Sequence of chain 1.E:
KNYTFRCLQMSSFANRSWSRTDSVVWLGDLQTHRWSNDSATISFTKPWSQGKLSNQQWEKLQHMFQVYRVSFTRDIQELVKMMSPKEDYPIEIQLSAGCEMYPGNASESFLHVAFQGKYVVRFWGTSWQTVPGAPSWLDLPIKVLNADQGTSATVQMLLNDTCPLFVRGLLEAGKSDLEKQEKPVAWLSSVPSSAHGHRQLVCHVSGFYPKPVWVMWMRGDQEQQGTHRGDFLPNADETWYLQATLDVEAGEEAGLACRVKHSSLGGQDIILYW

The small molecule below binds the protein below.
Small molecule (SMILES): CC(=O)N[C@H]1[C@H](O[C@H]2[C@H](O)[C@@H](NC(C)=O)CO[C@@H]2CO)O[C@H](CO)[C@@H](O)[C@@H]1O

Binding-site contacts:
Ligand atom C7 contacts residue ARG25 of chain 1.E at 3.8 Å.
Ligand atom C7 contacts residue ASN42 of chain 1.E at 3.5 Å.
Ligand atom C2 contacts residue SER24 of chain 1.E at 3.9 Å.
Ligand atom O7 contacts residue ARG25 of chain 1.E at 4.0 Å.
Ligand atom N2 contacts residue SER24 of chain 1.E at 3.3 Å (h-bond).
Ligand atom N2 contacts residue ARG25 of chain 1.E at 4.2 Å.
Ligand atom N2 contacts residue ASN42 of chain 1.E at 2.9 Å (h-bond).
Ligand atom C1 contacts residue SER24 of chain 1.E at 3.8 Å.
Ligand atom C8 contacts residue SER24 of chain 1.E at 4.4 Å.
Ligand atom C2 contacts residue ASN42 of chain 1.E at 2.5 Å.
Ligand atom C8 contacts residue TRP23 of chain 1.E at 3.5 Å (hydrophobic).
Ligand atom O5 contacts residue ASN42 of chain 1.E at 2.4 Å (h-bond).
Ligand atom C1 contacts residue ASN42 of chain 1.E at 1.4 Å.
Ligand atom C7 contacts residue SER24 of chain 1.E at 4.3 Å.
Ligand atom C5 contacts residue ASN42 of chain 1.E at 3.7 Å.
Ligand atom C4 contacts residue ASN42 of chain 1.E at 4.2 Å.
Ligand atom C3 contacts residue SER24 of chain 1.E at 4.0 Å.
Ligand atom C1 contacts residue ARG25 of chain 1.E at 4.5 Å.
Ligand atom C3 contacts residue ASN42 of chain 1.E at 3.8 Å.
Ligand atom C8 contacts residue ARG25 of chain 1.E at 3.5 Å.
Ligand atom O7 contacts residue ASN42 of chain 1.E at 3.8 Å.